Sequence of chain 2.B:
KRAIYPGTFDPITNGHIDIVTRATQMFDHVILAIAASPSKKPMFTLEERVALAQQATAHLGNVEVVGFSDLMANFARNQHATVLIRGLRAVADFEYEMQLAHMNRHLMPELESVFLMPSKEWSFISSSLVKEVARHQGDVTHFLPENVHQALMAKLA

Sequence of chain 12.B:
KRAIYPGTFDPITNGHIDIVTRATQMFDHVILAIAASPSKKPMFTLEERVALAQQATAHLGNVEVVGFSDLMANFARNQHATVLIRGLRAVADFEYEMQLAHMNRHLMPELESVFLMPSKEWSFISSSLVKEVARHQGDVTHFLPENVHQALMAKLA

Binding-site contacts:
Ligand atom C18 contacts residue MET74 of chain 2.B at 3.7 Å (hydrophobic).
Ligand atom C14 contacts residue SER71 of chain 2.B at 3.7 Å.
Ligand atom CL contacts residue MET74 of chain 2.B at 3.3 Å.
Ligand atom CL contacts residue SO41 of chain 2.J at 3.5 Å.
Ligand atom C13 contacts residue ASP72 of chain 2.B at 3.6 Å.
Ligand atom C21 contacts residue SO41 of chain 2.H at 3.2 Å.
Ligand atom C10 contacts residue ASN106 of chain 2.B at 3.5 Å.
Ligand atom C2 contacts residue LEU102 of chain 2.B at 3.4 Å (hydrophobic).
Ligand atom C15 contacts residue SO41 of chain 2.H at 3.4 Å.
Ligand atom C14 contacts residue PHE70 of chain 2.B at 3.7 Å (hydrophobic).
Ligand atom C17 contacts residue ALA37 of chain 2.B at 3.4 Å (hydrophobic).
Ligand atom C15 contacts residue SER39 of chain 2.B at 3.7 Å.
Ligand atom N23 contacts residue SO41 of chain 2.H at 3.1 Å (h-bond).
Ligand atom C2 contacts residue LEU131 of chain 12.B at 3.7 Å (hydrophobic).
Ligand atom C1 contacts residue LEU102 of chain 2.B at 3.7 Å (hydrophobic).
Ligand atom C19 contacts residue SO41 of chain 2.J at 3.4 Å.
Ligand atom C1 contacts residue VAL135 of chain 12.B at 3.6 Å (hydrophobic).
Ligand atom N9 contacts residue LEU73 of chain 2.B at 3.4 Å.
Ligand atom N12 contacts residue ASP72 of chain 2.B at 2.9 Å (salt-bridge).
Ligand atom C16 contacts residue ALA37 of chain 2.B at 3.6 Å (hydrophobic).
Ligand atom C10 contacts residue MET105 of chain 2.B at 3.3 Å (hydrophobic).
Ligand atom N9 contacts residue MET74 of chain 2.B at 2.9 Å (h-bond).
Ligand atom C19 contacts residue ALA37 of chain 2.B at 3.7 Å (hydrophobic).
Ligand atom N6 contacts residue LEU73 of chain 2.B at 3.7 Å.
Ligand atom C19 contacts residue SER39 of chain 2.B at 3.6 Å.
Ligand atom O11 contacts residue GLU134 of chain 12.B at 2.8 Å.
Ligand atom C20 contacts residue SER39 of chain 2.B at 3.1 Å.
Ligand atom N12 contacts residue MET74 of chain 2.B at 3.7 Å.
Ligand atom N23 contacts residue SER39 of chain 2.B at 2.9 Å (h-bond).
Ligand atom C10 contacts residue LEU102 of chain 2.B at 3.7 Å (hydrophobic).
Ligand atom C21 contacts residue SER39 of chain 2.B at 3.6 Å.
Ligand atom CL contacts residue GLY9 of chain 2.B at 3.5 Å.
Ligand atom N7 contacts residue GLU134 of chain 12.B at 3.2 Å (salt-bridge).
Ligand atom C14 contacts residue ASP72 of chain 2.B at 3.1 Å.
Ligand atom N23 contacts residue ALA38 of chain 2.B at 3.5 Å (h-bond).
Ligand atom C13 contacts residue SO41 of chain 2.H at 3.6 Å.
Ligand atom C3 contacts residue GLU134 of chain 12.B at 3.3 Å.
Ligand atom C17 contacts residue MET74 of chain 2.B at 3.7 Å (hydrophobic).
Ligand atom C18 contacts residue ALA37 of chain 2.B at 3.4 Å (hydrophobic).
Ligand atom C10 contacts residue VAL135 of chain 12.B at 3.7 Å (hydrophobic).

The small molecule below binds the protein below.
Small molecule (SMILES): CC1=Nc2nc(N[C@H](CC#N)c3cccc(Cl)c3)nn2C(=O)C1